The small molecule below binds the protein below.
Small molecule (SMILES): O=C(O)[C@@H](O)C(O)[C@H](O)C(=O)O

Binding-site contacts:
Ligand atom C1 contacts residue ZN1 of chain 1.HA at 3.1 Å.
Ligand atom O1B contacts residue HIS26 of chain 1.F at 3.5 Å (h-bond).
Ligand atom C1 contacts residue MET258 of chain 1.F at 3.8 Å (hydrophobic).
Ligand atom O2 contacts residue HIS28 of chain 1.F at 3.7 Å.
Ligand atom O5B contacts residue ZN1 of chain 1.HA at 4.0 Å.
Ligand atom C3 contacts residue ARG357 of chain 1.F at 3.6 Å.
Ligand atom C4 contacts residue TRP326 of chain 1.F at 3.6 Å (hydrophobic).
Ligand atom O2 contacts residue TRP325 of chain 1.F at 2.9 Å (h-bond).
Ligand atom O4 contacts residue ARG357 of chain 1.F at 3.0 Å (salt-bridge).
Ligand atom C5 contacts residue TYR50 of chain 1.F at 3.8 Å (hydrophobic).
Ligand atom C2 contacts residue TRP326 of chain 1.F at 3.8 Å (hydrophobic).
Ligand atom O1A contacts residue SER223 of chain 1.F at 3.9 Å.
Ligand atom C5 contacts residue ARG357 of chain 1.F at 3.7 Å.
Ligand atom C5 contacts residue HIS49 of chain 1.F at 3.7 Å.
Ligand atom O2 contacts residue ZN1 of chain 1.HA at 2.2 Å.
Ligand atom C5 contacts residue ASP355 of chain 1.F at 4.0 Å.
Ligand atom O3 contacts residue HIS28 of chain 1.F at 2.8 Å (h-bond).
Ligand atom O1B contacts residue ZN1 of chain 1.HA at 2.3 Å.
Ligand atom O3 contacts residue ARG357 of chain 1.F at 3.0 Å (salt-bridge).
Ligand atom O5A contacts residue ARG357 of chain 1.F at 2.7 Å (salt-bridge).
Ligand atom C3 contacts residue HIS28 of chain 1.F at 4.0 Å.
Ligand atom O5A contacts residue HIS49 of chain 1.F at 3.0 Å (h-bond).
Ligand atom O4 contacts residue HIS49 of chain 1.F at 2.9 Å (h-bond).
Ligand atom O3 contacts residue ZN1 of chain 1.HA at 3.3 Å.
Ligand atom C4 contacts residue ARG357 of chain 1.F at 3.8 Å.
Ligand atom O5A contacts residue TYR50 of chain 1.F at 3.6 Å.
Ligand atom O1B contacts residue MET258 of chain 1.F at 3.2 Å.
Ligand atom C1 contacts residue HIS28 of chain 1.F at 3.9 Å.
Ligand atom O1B contacts residue ARG170 of chain 1.F at 3.1 Å (salt-bridge).
Ligand atom O5B contacts residue ASP355 of chain 1.F at 3.3 Å (salt-bridge).
Ligand atom C2 contacts residue TRP325 of chain 1.F at 3.7 Å (hydrophobic).
Ligand atom O1B contacts residue HIS28 of chain 1.F at 3.1 Å (h-bond).
Ligand atom O5B contacts residue TYR50 of chain 1.F at 3.2 Å (h-bond).
Ligand atom O2 contacts residue ASP355 of chain 1.F at 3.0 Å (salt-bridge).
Ligand atom O1A contacts residue ARG170 of chain 1.F at 2.7 Å (salt-bridge).
Ligand atom C1 contacts residue ARG170 of chain 1.F at 3.4 Å.
Ligand atom O4 contacts residue TRP326 of chain 1.F at 3.6 Å.
Ligand atom C3 contacts residue ZN1 of chain 1.HA at 3.8 Å.
Ligand atom C2 contacts residue ZN1 of chain 1.HA at 3.1 Å.
Ligand atom C4 contacts residue HIS49 of chain 1.F at 3.9 Å.

Sequence of chain 1.F:
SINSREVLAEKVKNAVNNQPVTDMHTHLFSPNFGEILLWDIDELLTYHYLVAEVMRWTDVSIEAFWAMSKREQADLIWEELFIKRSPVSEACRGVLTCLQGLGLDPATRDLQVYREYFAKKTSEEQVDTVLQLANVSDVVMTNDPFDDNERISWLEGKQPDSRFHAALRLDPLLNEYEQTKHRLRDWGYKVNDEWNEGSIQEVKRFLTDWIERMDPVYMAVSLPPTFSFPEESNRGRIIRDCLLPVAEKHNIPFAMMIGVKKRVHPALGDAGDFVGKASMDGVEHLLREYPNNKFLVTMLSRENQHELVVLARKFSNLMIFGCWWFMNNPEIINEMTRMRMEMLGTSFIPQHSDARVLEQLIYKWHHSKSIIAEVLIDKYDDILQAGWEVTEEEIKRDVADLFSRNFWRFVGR